Binding-site contacts:
Ligand atom C contacts residue SER32 of chain 6.A at 3.4 Å.
Ligand atom CA contacts residue SER32 of chain 6.A at 4.2 Å.
Ligand atom CG contacts residue PRO30 of chain 6.A at 4.0 Å (hydrophobic).
Ligand atom CB contacts residue PRO30 of chain 6.A at 4.2 Å (hydrophobic).
Ligand atom NE2 contacts residue ALA24 of chain 6.A at 3.6 Å.
Ligand atom CA contacts residue PRO30 of chain 6.A at 4.0 Å (hydrophobic).
Ligand atom NE2 contacts residue ILE29 of chain 6.A at 3.7 Å.
Ligand atom CA contacts residue LYS31 of chain 6.A at 4.1 Å.
Ligand atom NE2 contacts residue LYS31 of chain 6.A at 3.0 Å (salt-bridge).
Ligand atom OXT contacts residue SER32 of chain 6.A at 3.4 Å (h-bond).
Ligand atom CB contacts residue LYS31 of chain 6.A at 3.4 Å.
Ligand atom CB contacts residue SER32 of chain 6.A at 4.1 Å.
Ligand atom O contacts residue SER32 of chain 6.A at 3.1 Å.
Ligand atom CG contacts residue LYS31 of chain 6.A at 3.5 Å.
Ligand atom CD contacts residue LYS31 of chain 6.A at 3.2 Å.
Ligand atom NE2 contacts residue PRO30 of chain 6.A at 3.9 Å.
Ligand atom CD contacts residue PRO30 of chain 6.A at 4.3 Å (hydrophobic).
Ligand atom OE1 contacts residue LYS31 of chain 6.A at 3.0 Å.

Sequence of chain 6.A:
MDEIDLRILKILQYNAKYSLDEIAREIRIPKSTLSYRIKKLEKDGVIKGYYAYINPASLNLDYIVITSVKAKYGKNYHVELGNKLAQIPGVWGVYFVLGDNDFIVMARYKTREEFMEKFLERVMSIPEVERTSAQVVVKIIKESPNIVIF

A small-molecule ligand and the protein it binds are described below.
Small molecule (SMILES): NC(=O)CC[C@H](N)C(=O)O